A protein and the small-molecule ligand that binds it are described below.
Small molecule (SMILES): CC(=O)N[C@H]1[C@H](O[C@H]2[C@H](O)[C@@H](NC(C)=O)CO[C@@H]2CO)O[C@H](CO)[C@@H](O[C@@H]2O[C@H](CO)[C@@H](O)[C@H](O)[C@@H]2O)[C@@H]1O

Binding-site contacts:
Ligand atom C4 contacts residue ASN232 of chain 1.D at 4.2 Å.
Ligand atom C8 contacts residue ASN346 of chain 1.D at 3.5 Å.
Ligand atom C6 contacts residue GLY348 of chain 1.D at 4.2 Å.
Ligand atom O4 contacts residue GLU181 of chain 1.D at 4.1 Å.
Ligand atom C1 contacts residue ASN232 of chain 1.D at 1.4 Å.
Ligand atom O5 contacts residue ASN232 of chain 1.D at 2.3 Å (h-bond).
Ligand atom N2 contacts residue ASN232 of chain 1.D at 3.0 Å (h-bond).
Ligand atom O3 contacts residue GLU181 of chain 1.D at 4.0 Å.
Ligand atom C8 contacts residue LEU231 of chain 1.D at 3.9 Å (hydrophobic).
Ligand atom C7 contacts residue ASN232 of chain 1.D at 3.4 Å.
Ligand atom C2 contacts residue SER415 of chain 1.D at 4.1 Å.
Ligand atom C5 contacts residue ASN232 of chain 1.D at 3.6 Å.
Ligand atom C5 contacts residue VAL414 of chain 1.D at 3.7 Å (hydrophobic).
Ligand atom C4 contacts residue VAL414 of chain 1.D at 4.1 Å (hydrophobic).
Ligand atom O6 contacts residue CYS413 of chain 1.D at 3.8 Å.
Ligand atom O6 contacts residue GLU181 of chain 1.D at 4.2 Å.
Ligand atom C5 contacts residue NAG1 of chain 1.M at 3.5 Å.
Ligand atom C1 contacts residue SER415 of chain 1.D at 3.6 Å.
Ligand atom C6 contacts residue NAG1 of chain 1.M at 3.5 Å.
Ligand atom O7 contacts residue VAL224 of chain 1.D at 3.8 Å.
Ligand atom O7 contacts residue ASN232 of chain 1.D at 3.4 Å (h-bond).
Ligand atom N2 contacts residue SER415 of chain 1.D at 3.6 Å.
Ligand atom C5 contacts residue GLU181 of chain 1.D at 3.5 Å.
Ligand atom C8 contacts residue VAL224 of chain 1.D at 4.2 Å (hydrophobic).
Ligand atom O5 contacts residue GLU181 of chain 1.D at 3.5 Å (salt-bridge).
Ligand atom O3 contacts residue CYS413 of chain 1.D at 3.8 Å.
Ligand atom O6 contacts residue GLY348 of chain 1.D at 3.8 Å.
Ligand atom C6 contacts residue GLU181 of chain 1.D at 3.9 Å.
Ligand atom C1 contacts residue NAG1 of chain 1.M at 4.1 Å.
Ligand atom C4 contacts residue GLU181 of chain 1.D at 3.7 Å.
Ligand atom C1 contacts residue VAL414 of chain 1.D at 4.2 Å (hydrophobic).
Ligand atom C8 contacts residue PHE345 of chain 1.D at 4.1 Å (hydrophobic).
Ligand atom C1 contacts residue GLU181 of chain 1.D at 3.3 Å.
Ligand atom O4 contacts residue VAL414 of chain 1.D at 4.0 Å.
Ligand atom C2 contacts residue ASN232 of chain 1.D at 2.5 Å.
Ligand atom C3 contacts residue VAL414 of chain 1.D at 3.8 Å (hydrophobic).
Ligand atom C8 contacts residue SER415 of chain 1.D at 4.2 Å.
Ligand atom O5 contacts residue NAG1 of chain 1.M at 3.4 Å.
Ligand atom C3 contacts residue ASN232 of chain 1.D at 3.8 Å.
Ligand atom O7 contacts residue PRO182 of chain 1.D at 3.7 Å.

Sequence of chain 1.D:
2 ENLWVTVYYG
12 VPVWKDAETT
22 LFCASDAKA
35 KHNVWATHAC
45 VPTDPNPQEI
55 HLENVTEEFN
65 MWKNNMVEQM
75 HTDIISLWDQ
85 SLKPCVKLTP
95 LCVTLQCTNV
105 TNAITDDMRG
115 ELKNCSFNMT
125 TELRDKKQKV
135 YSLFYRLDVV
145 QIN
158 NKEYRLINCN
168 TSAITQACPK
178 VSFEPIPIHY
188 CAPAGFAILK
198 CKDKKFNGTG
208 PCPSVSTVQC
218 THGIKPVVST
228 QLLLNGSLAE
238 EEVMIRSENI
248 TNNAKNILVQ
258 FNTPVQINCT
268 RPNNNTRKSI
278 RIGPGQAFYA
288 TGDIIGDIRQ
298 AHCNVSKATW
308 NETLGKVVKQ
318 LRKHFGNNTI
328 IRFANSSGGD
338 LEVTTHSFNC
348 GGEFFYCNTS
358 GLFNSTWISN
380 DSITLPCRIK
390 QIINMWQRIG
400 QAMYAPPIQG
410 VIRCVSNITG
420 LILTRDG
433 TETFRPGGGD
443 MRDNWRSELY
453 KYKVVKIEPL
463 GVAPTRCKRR